Binding-site contacts:
Ligand atom N46 contacts residue ILE91 of chain 1.B at 3.7 Å.
Ligand atom N50 contacts residue PRO27 of chain 1.B at 3.1 Å (h-bond).
Ligand atom C20 contacts residue GLN38 of chain 1.B at 3.2 Å.
Ligand atom C47 contacts residue ILE91 of chain 1.B at 3.7 Å (hydrophobic).
Ligand atom C28 contacts residue GLN38 of chain 1.B at 3.5 Å.
Ligand atom C18 contacts residue VAL35 of chain 1.B at 3.6 Å (hydrophobic).
Ligand atom C52 contacts residue LEU37 of chain 1.B at 3.7 Å (hydrophobic).
Ligand atom C36 contacts residue LEU37 of chain 1.B at 3.7 Å (hydrophobic).
Ligand atom C45 contacts residue LEU39 of chain 1.B at 3.5 Å (hydrophobic).
Ligand atom C51 contacts residue PRO27 of chain 1.B at 3.6 Å (hydrophobic).
Ligand atom C49 contacts residue ILE91 of chain 1.B at 3.6 Å (hydrophobic).
Ligand atom C45 contacts residue ASN85 of chain 1.B at 3.6 Å.
Ligand atom C89 contacts residue LYS36 of chain 1.B at 3.6 Å.
Ligand atom C68 contacts residue TYR42 of chain 1.B at 3.7 Å (hydrophobic).
Ligand atom C64 contacts residue PRO27 of chain 1.B at 3.5 Å (hydrophobic).
Ligand atom N50 contacts residue ILE91 of chain 1.B at 3.7 Å.
Ligand atom C19 contacts residue LYS36 of chain 1.B at 3.6 Å.
Ligand atom C51 contacts residue LEU37 of chain 1.B at 3.7 Å (hydrophobic).
Ligand atom C18 contacts residue GLN38 of chain 1.B at 3.7 Å.
Ligand atom C63 contacts residue ASP90 of chain 1.B at 3.7 Å.
Ligand atom C19 contacts residue VAL35 of chain 1.B at 3.5 Å (hydrophobic).
Ligand atom CL55 contacts residue TRP26 of chain 1.B at 3.6 Å.
Ligand atom C37 contacts residue LEU37 of chain 1.B at 3.3 Å (hydrophobic).
Ligand atom C67 contacts residue PRO27 of chain 1.B at 3.4 Å (hydrophobic).
Ligand atom C44 contacts residue LEU39 of chain 1.B at 3.7 Å (hydrophobic).
Ligand atom O84 contacts residue LYS36 of chain 1.B at 3.6 Å.
Ligand atom N69 contacts residue ASN85 of chain 1.B at 2.9 Å (h-bond).
Ligand atom N48 contacts residue ILE91 of chain 1.B at 3.6 Å.
Ligand atom C67 contacts residue VAL32 of chain 1.B at 3.6 Å (hydrophobic).
Ligand atom N39 contacts residue LEU37 of chain 1.B at 3.0 Å (h-bond).
Ligand atom F72 contacts residue LEU37 of chain 1.B at 3.4 Å.
Ligand atom C44 contacts residue ASN85 of chain 1.B at 3.3 Å.
Ligand atom O60 contacts residue ILE91 of chain 1.B at 3.4 Å.
Ligand atom C52 contacts residue PRO27 of chain 1.B at 3.5 Å (hydrophobic).
Ligand atom N46 contacts residue ASN85 of chain 1.B at 2.9 Å (h-bond).
Ligand atom C54 contacts residue LEU37 of chain 1.B at 3.7 Å (hydrophobic).
Ligand atom C70 contacts residue LEU39 of chain 1.B at 3.6 Å (hydrophobic).
Ligand atom C47 contacts residue ASN85 of chain 1.B at 3.7 Å.
Ligand atom C68 contacts residue ASN85 of chain 1.B at 3.7 Å.
Ligand atom O21 contacts residue GLN38 of chain 1.B at 2.5 Å (h-bond).

This small molecule binds to this protein.
Small molecule (SMILES): Cc1cnc(Nc2ccc(C(=O)NC3CCN(C(=O)COCCOCCOCC(=O)N4CCC(NC(=O)c5ccc(Nc6ncc(C)c(Nc7ccc(Cl)c(NS(=O)(=O)C(C)(C)C)c7)n6)cc5F)CC4)CC3)c(F)c2)nc1Nc1ccc(Cl)c(NS(=O)(=O)C(C)(C)C)c1

Sequence of chain 1.B:
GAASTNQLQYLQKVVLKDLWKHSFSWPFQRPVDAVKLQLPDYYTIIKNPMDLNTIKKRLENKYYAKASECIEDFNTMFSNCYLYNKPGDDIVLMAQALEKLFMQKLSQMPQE